Sequence of chain 3.C:
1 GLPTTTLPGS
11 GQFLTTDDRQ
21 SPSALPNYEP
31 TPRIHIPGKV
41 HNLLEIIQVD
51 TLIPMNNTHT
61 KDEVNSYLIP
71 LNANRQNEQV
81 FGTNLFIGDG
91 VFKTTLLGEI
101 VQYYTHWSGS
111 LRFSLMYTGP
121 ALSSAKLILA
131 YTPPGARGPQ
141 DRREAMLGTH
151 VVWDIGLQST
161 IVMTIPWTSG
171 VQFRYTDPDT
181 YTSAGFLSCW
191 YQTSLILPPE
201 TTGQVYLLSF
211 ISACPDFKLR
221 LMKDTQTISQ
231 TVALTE

Sequence of chain 4.C:
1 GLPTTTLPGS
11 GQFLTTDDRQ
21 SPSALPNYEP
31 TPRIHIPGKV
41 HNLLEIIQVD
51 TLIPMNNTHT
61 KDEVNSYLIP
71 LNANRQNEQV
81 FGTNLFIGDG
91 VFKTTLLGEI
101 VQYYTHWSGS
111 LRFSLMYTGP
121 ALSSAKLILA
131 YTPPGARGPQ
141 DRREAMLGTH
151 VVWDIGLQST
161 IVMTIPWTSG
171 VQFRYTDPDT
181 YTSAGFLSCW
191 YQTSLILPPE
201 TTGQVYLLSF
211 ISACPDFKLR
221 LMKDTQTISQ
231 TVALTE

This protein binds this small molecule.
Small molecule (SMILES): Cc1cc(CCCOc2c(Cl)cc(C3=NCCO3)cc2Cl)on1

Binding-site contacts:
Ligand atom CL2 contacts residue MET224 of chain 4.A at 3.4 Å.
Ligand atom C5B contacts residue TYR152 of chain 4.A at 3.7 Å (hydrophobic).
Ligand atom C2A contacts residue PHE186 of chain 4.A at 3.8 Å (hydrophobic).
Ligand atom C6B contacts residue TYR152 of chain 4.A at 3.9 Å (hydrophobic).
Ligand atom C2B contacts residue MET224 of chain 4.A at 4.0 Å (hydrophobic).
Ligand atom CL1 contacts residue LEU25 of chain 4.C at 3.7 Å.
Ligand atom O1 contacts residue MET221 of chain 4.A at 3.5 Å (h-bond).
Ligand atom CL2 contacts residue ILE104 of chain 4.A at 3.5 Å.
Ligand atom C5A contacts residue VAL176 of chain 4.A at 3.5 Å (hydrophobic).
Ligand atom C4A contacts residue PRO174 of chain 4.A at 3.0 Å (hydrophobic).
Ligand atom O1A contacts residue PHE186 of chain 4.A at 3.4 Å.
Ligand atom N2 contacts residue MET221 of chain 4.A at 3.5 Å (h-bond).
Ligand atom C4 contacts residue LEU106 of chain 4.A at 3.9 Å (hydrophobic).
Ligand atom C3B contacts residue PHE186 of chain 4.A at 3.9 Å (hydrophobic).
Ligand atom CL2 contacts residue TYR128 of chain 4.A at 3.2 Å.
Ligand atom C3C contacts residue TYR152 of chain 4.A at 3.8 Å (hydrophobic).
Ligand atom N3A contacts residue ALA24 of chain 4.C at 3.8 Å.
Ligand atom C3 contacts residue LEU106 of chain 4.A at 3.8 Å (hydrophobic).
Ligand atom C5A contacts residue ALA150 of chain 4.A at 3.5 Å (hydrophobic).
Ligand atom C3C contacts residue ILE104 of chain 4.A at 3.7 Å (hydrophobic).
Ligand atom C2C contacts residue VAL191 of chain 4.A at 4.0 Å (hydrophobic).
Ligand atom O1A contacts residue MET224 of chain 4.A at 3.5 Å (h-bond).
Ligand atom C3B contacts residue MET224 of chain 4.A at 3.6 Å (hydrophobic).
Ligand atom C1C contacts residue TYR128 of chain 4.A at 3.3 Å (hydrophobic).
Ligand atom C2A contacts residue TYR152 of chain 4.A at 3.8 Å (hydrophobic).
Ligand atom C2B contacts residue TYR128 of chain 4.A at 3.9 Å (hydrophobic).
Ligand atom O1B contacts residue VAL188 of chain 4.A at 3.7 Å.
Ligand atom C4A contacts residue ALA150 of chain 4.A at 4.0 Å (hydrophobic).
Ligand atom O1 contacts residue ILE104 of chain 4.A at 3.4 Å.
Ligand atom N3A contacts residue TYR152 of chain 4.A at 4.0 Å.
Ligand atom C4A contacts residue SER175 of chain 4.A at 3.8 Å.
Ligand atom C4B contacts residue TYR152 of chain 4.A at 3.6 Å (hydrophobic).
Ligand atom C1B contacts residue VAL188 of chain 4.A at 4.0 Å (hydrophobic).
Ligand atom C5 contacts residue TYR128 of chain 4.A at 3.8 Å (hydrophobic).
Ligand atom C4B contacts residue PHE186 of chain 4.A at 3.9 Å (hydrophobic).
Ligand atom CL1 contacts residue VAL188 of chain 4.A at 3.7 Å.
Ligand atom N3A contacts residue PRO174 of chain 4.A at 3.3 Å (h-bond).
Ligand atom CL1 contacts residue TYR152 of chain 4.A at 3.9 Å.
Ligand atom C5A contacts residue PHE186 of chain 4.A at 4.0 Å (hydrophobic).
Ligand atom C31 contacts residue LEU106 of chain 4.A at 4.0 Å (hydrophobic).

Sequence of chain 4.A:
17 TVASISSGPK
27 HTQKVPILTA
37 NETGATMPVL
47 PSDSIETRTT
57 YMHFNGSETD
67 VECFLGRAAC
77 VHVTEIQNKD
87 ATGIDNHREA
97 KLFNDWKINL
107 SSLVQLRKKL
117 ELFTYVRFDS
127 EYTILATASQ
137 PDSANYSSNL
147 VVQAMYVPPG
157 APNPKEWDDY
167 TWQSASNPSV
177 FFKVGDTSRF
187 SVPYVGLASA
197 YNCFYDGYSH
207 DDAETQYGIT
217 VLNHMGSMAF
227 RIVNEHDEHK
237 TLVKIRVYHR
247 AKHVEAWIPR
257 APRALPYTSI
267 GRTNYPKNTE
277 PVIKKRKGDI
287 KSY